Binding-site contacts:
Ligand atom N7 contacts residue ILE204 of chain 1.D at 3.3 Å.
Ligand atom O3' contacts residue ALA73 of chain 1.D at 3.5 Å.
Ligand atom N1 contacts residue GLU313 of chain 1.D at 2.7 Å (salt-bridge).
Ligand atom C6 contacts residue MET288 of chain 1.D at 3.7 Å (hydrophobic).
Ligand atom O6 contacts residue GLY287 of chain 1.D at 3.0 Å.
Ligand atom C3' contacts residue ASP238 of chain 1.D at 3.5 Å.
Ligand atom O2P contacts residue GLY239 of chain 1.D at 3.5 Å.
Ligand atom O1P contacts residue SER203 of chain 1.D at 2.8 Å (h-bond).
Ligand atom N7 contacts residue MET288 of chain 1.D at 2.9 Å (h-bond).
Ligand atom C2' contacts residue ASP238 of chain 1.D at 3.6 Å.
Ligand atom O2P contacts residue GLY202 of chain 1.D at 3.3 Å.
Ligand atom N7 contacts residue GLY287 of chain 1.D at 3.3 Å.
Ligand atom P contacts residue SER203 of chain 1.D at 3.6 Å.
Ligand atom O5' contacts residue GLY239 of chain 1.D at 3.4 Å.
Ligand atom O3P contacts residue GLY261 of chain 1.D at 2.9 Å (h-bond).
Ligand atom C5' contacts residue TYR285 of chain 1.D at 3.7 Å (hydrophobic).
Ligand atom O1P contacts residue SER262 of chain 1.D at 3.2 Å (h-bond).
Ligand atom O1P contacts residue TYR285 of chain 1.D at 2.7 Å (h-bond).
Ligand atom C4' contacts residue ASP238 of chain 1.D at 3.5 Å.
Ligand atom C5 contacts residue ILE204 of chain 1.D at 3.5 Å (hydrophobic).
Ligand atom C8 contacts residue ILE204 of chain 1.D at 3.5 Å (hydrophobic).
Ligand atom O6 contacts residue GLY314 of chain 1.D at 3.6 Å.
Ligand atom C2 contacts residue P681 of chain 1.P at 3.4 Å.
Ligand atom O6 contacts residue MET288 of chain 1.D at 3.1 Å (h-bond).
Ligand atom C4 contacts residue P681 of chain 1.P at 3.7 Å.
Ligand atom C6 contacts residue GLY289 of chain 1.D at 3.4 Å.
Ligand atom C8 contacts residue MET75 of chain 1.D at 3.7 Å (hydrophobic).
Ligand atom O3' contacts residue ASP238 of chain 1.D at 2.5 Å (salt-bridge).
Ligand atom O2P contacts residue SER203 of chain 1.D at 3.0 Å (h-bond).
Ligand atom C2 contacts residue CYS205 of chain 1.D at 3.4 Å (hydrophobic).
Ligand atom O6 contacts residue GLY289 of chain 1.D at 2.7 Å (h-bond).
Ligand atom O5' contacts residue GLY202 of chain 1.D at 3.3 Å.
Ligand atom O2P contacts residue GLY240 of chain 1.D at 2.7 Å (h-bond).
Ligand atom O3' contacts residue MET259 of chain 1.D at 3.7 Å.
Ligand atom C2 contacts residue GLU313 of chain 1.D at 3.3 Å.
Ligand atom O3P contacts residue SER262 of chain 1.D at 3.6 Å.
Ligand atom C5 contacts residue MET288 of chain 1.D at 3.6 Å (hydrophobic).
Ligand atom O2' contacts residue ASP238 of chain 1.D at 2.5 Å (salt-bridge).
Ligand atom N3 contacts residue P681 of chain 1.P at 3.6 Å (h-bond).
Ligand atom C4 contacts residue ILE204 of chain 1.D at 3.7 Å (hydrophobic).

This small molecule binds to this protein.
Small molecule (SMILES): O=c1[nH]cnc2c1ncn2[C@@H]1O[C@H](COP(=O)(O)O)[C@@H](O)[C@H]1O

Sequence of chain 1.D:
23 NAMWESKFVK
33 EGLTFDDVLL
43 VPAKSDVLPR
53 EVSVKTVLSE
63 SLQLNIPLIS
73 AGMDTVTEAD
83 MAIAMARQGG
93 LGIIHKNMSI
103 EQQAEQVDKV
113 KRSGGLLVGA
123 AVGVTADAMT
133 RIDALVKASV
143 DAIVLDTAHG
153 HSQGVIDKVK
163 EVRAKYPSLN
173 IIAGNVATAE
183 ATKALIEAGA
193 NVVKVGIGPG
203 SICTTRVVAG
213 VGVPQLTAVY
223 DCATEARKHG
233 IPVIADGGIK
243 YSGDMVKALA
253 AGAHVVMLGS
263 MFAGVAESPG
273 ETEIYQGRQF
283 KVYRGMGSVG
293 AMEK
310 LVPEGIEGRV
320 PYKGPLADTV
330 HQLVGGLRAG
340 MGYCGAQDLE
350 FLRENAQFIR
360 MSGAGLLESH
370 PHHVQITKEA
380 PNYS